Binding-site contacts:
Ligand atom NAU contacts residue ALA35 of chain 1.A at 3.5 Å.
Ligand atom CBB contacts residue GLU85 of chain 1.A at 3.5 Å.
Ligand atom NAV contacts residue GLU82 of chain 1.A at 2.9 Å (salt-bridge).
Ligand atom NAU contacts residue MET84 of chain 1.A at 3.1 Å (h-bond).
Ligand atom CBE contacts residue PHE83 of chain 1.A at 3.8 Å (hydrophobic).
Ligand atom NAV contacts residue ALA35 of chain 1.A at 3.4 Å.
Ligand atom CAW contacts residue LEU135 of chain 1.A at 3.6 Å (hydrophobic).
Ligand atom NAU contacts residue GLU82 of chain 1.A at 3.4 Å (salt-bridge).
Ligand atom OAJ contacts residue ILE15 of chain 1.A at 3.8 Å.
Ligand atom CAT contacts residue ALA35 of chain 1.A at 3.7 Å (hydrophobic).
Ligand atom CAH contacts residue LEU135 of chain 1.A at 3.7 Å (hydrophobic).
Ligand atom CBB contacts residue GLY87 of chain 1.A at 3.4 Å.
Ligand atom CBB contacts residue HIS86 of chain 1.A at 3.5 Å.
Ligand atom CAE contacts residue GLY87 of chain 1.A at 3.8 Å.
Ligand atom CAI contacts residue ILE15 of chain 1.A at 3.7 Å (hydrophobic).
Ligand atom CAC contacts residue MET84 of chain 1.A at 3.3 Å (hydrophobic).
Ligand atom CBD contacts residue GLU85 of chain 1.A at 3.8 Å.
Ligand atom CBE contacts residue ILE15 of chain 1.A at 3.7 Å (hydrophobic).
Ligand atom NAV contacts residue MET84 of chain 1.A at 3.7 Å.
Ligand atom CAX contacts residue ALA35 of chain 1.A at 3.6 Å (hydrophobic).
Ligand atom CAC contacts residue PHE83 of chain 1.A at 3.6 Å (hydrophobic).
Ligand atom CAY contacts residue PHE81 of chain 1.A at 3.6 Å (hydrophobic).
Ligand atom CAR contacts residue VAL23 of chain 1.A at 3.8 Å (hydrophobic).
Ligand atom CAE contacts residue ILE15 of chain 1.A at 3.5 Å (hydrophobic).
Ligand atom CAD contacts residue ILE15 of chain 1.A at 3.6 Å (hydrophobic).
Ligand atom NAG contacts residue MET84 of chain 1.A at 2.8 Å (h-bond).
Ligand atom CAX contacts residue LEU135 of chain 1.A at 3.5 Å (hydrophobic).
Ligand atom CAB contacts residue GLY87 of chain 1.A at 3.7 Å.
Ligand atom CAF contacts residue ILE15 of chain 1.A at 3.8 Å (hydrophobic).
Ligand atom NAV contacts residue LEU135 of chain 1.A at 3.8 Å.
Ligand atom CAL contacts residue ILE15 of chain 1.A at 3.5 Å (hydrophobic).
Ligand atom CAL contacts residue GLY16 of chain 1.A at 3.7 Å.
Ligand atom NAG contacts residue PHE83 of chain 1.A at 3.5 Å.
Ligand atom CAT contacts residue LEU135 of chain 1.A at 3.6 Å (hydrophobic).
Ligand atom CAY contacts residue LEU135 of chain 1.A at 3.6 Å (hydrophobic).
Ligand atom CAF contacts residue PHE83 of chain 1.A at 3.7 Å (hydrophobic).
Ligand atom CAC contacts residue GLY87 of chain 1.A at 3.4 Å.
Ligand atom CAW contacts residue ALA35 of chain 1.A at 3.8 Å (hydrophobic).
Ligand atom CAF contacts residue MET84 of chain 1.A at 3.3 Å (hydrophobic).
Ligand atom CAF contacts residue GLY87 of chain 1.A at 3.5 Å.

The protein below binds the small molecule below.
Small molecule (SMILES): CCC(O)(CC)c1cc(OCCN2CCOCC2)c2cc(-c3n[nH]c4ccsc34)[nH]c2c1

Sequence of chain 1.A:
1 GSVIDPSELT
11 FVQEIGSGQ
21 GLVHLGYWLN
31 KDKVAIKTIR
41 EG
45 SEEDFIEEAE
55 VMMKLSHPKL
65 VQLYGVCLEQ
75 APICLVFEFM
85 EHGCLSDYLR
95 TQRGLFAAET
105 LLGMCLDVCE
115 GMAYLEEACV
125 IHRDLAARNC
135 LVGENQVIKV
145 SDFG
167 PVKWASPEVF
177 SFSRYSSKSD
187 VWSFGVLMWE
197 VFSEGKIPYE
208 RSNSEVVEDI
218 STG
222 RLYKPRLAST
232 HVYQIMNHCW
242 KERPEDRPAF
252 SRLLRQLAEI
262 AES